Binding-site contacts:
Ligand atom O2A contacts residue MG1 of chain 1.B at 3.6 Å.
Ligand atom C6 contacts residue LEU130 of chain 1.A at 3.7 Å (hydrophobic).
Ligand atom O1A contacts residue ALA191 of chain 1.A at 3.5 Å.
Ligand atom CL6 contacts residue ASN127 of chain 1.A at 3.0 Å.
Ligand atom PA contacts residue MG1 of chain 1.B at 3.4 Å.
Ligand atom O1A contacts residue MG1 of chain 1.C at 2.1 Å.
Ligand atom C2' contacts residue ASP188 of chain 1.A at 3.5 Å.
Ligand atom N7 contacts residue ILE287 of chain 1.A at 3.0 Å (h-bond).
Ligand atom CL6 contacts residue PHE126 of chain 1.A at 3.1 Å.
Ligand atom N6 contacts residue ILE287 of chain 1.A at 2.8 Å (h-bond).
Ligand atom CL6 contacts residue PRO128 of chain 1.A at 3.5 Å.
Ligand atom PA contacts residue THR317 of chain 1.A at 3.4 Å.
Ligand atom N1 contacts residue PHE126 of chain 1.A at 3.7 Å.
Ligand atom O3B contacts residue MG1 of chain 1.C at 2.1 Å.
Ligand atom O4' contacts residue ALA191 of chain 1.A at 3.3 Å (h-bond).
Ligand atom N6 contacts residue THR125 of chain 1.A at 2.9 Å (h-bond).
Ligand atom O4' contacts residue GLY190 of chain 1.A at 3.6 Å.
Ligand atom O3' contacts residue HIS285 of chain 1.A at 3.4 Å.
Ligand atom O2A contacts residue THR317 of chain 1.A at 2.6 Å (h-bond).
Ligand atom N1 contacts residue ASN127 of chain 1.A at 3.1 Å (h-bond).
Ligand atom O2B contacts residue LYS194 of chain 1.A at 3.4 Å (salt-bridge).
Ligand atom O5' contacts residue ALA191 of chain 1.A at 3.2 Å.
Ligand atom C5 contacts residue LEU130 of chain 1.A at 3.6 Å (hydrophobic).
Ligand atom C8 contacts residue HIS285 of chain 1.A at 3.3 Å.
Ligand atom C2 contacts residue ALA191 of chain 1.A at 3.7 Å (hydrophobic).
Ligand atom C3' contacts residue HIS285 of chain 1.A at 3.6 Å.
Ligand atom N3 contacts residue ALA191 of chain 1.A at 3.4 Å.
Ligand atom O3A contacts residue HIS285 of chain 1.A at 3.2 Å (h-bond).
Ligand atom PB contacts residue MG1 of chain 1.C at 3.3 Å.
Ligand atom O2A contacts residue SER269 of chain 1.A at 2.9 Å (h-bond).
Ligand atom O1A contacts residue THR317 of chain 1.A at 3.2 Å (h-bond).
Ligand atom O5' contacts residue GLY190 of chain 1.A at 3.5 Å (h-bond).
Ligand atom O3A contacts residue MG1 of chain 1.C at 3.5 Å.
Ligand atom C2 contacts residue ASN127 of chain 1.A at 3.2 Å.
Ligand atom O1A contacts residue MG1 of chain 1.B at 2.3 Å.
Ligand atom C5' contacts residue HIS285 of chain 1.A at 3.7 Å.
Ligand atom O1A contacts residue ASP313 of chain 1.A at 3.0 Å (salt-bridge).
Ligand atom O3B contacts residue LYS194 of chain 1.A at 2.9 Å (salt-bridge).
Ligand atom O2' contacts residue ASP188 of chain 1.A at 2.7 Å (salt-bridge).
Ligand atom PA contacts residue MG1 of chain 1.C at 3.3 Å.

Sequence of chain 1.A:
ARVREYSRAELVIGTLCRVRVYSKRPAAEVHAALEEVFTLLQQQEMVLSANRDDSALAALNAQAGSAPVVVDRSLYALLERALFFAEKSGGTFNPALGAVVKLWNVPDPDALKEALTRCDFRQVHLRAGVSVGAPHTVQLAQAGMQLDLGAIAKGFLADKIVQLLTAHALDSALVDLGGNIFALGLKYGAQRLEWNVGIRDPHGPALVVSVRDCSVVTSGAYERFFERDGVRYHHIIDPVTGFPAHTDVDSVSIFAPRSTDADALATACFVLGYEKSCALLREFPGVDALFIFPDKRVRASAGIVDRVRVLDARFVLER

A protein and the small-molecule ligand that binds it are described below.
Small molecule (SMILES): Nc1nc(Cl)nc2c1ncn2[C@@H]1O[C@H](COP(=O)(O)OP(=O)(O)O)[C@@H](O)[C@H]1O